Binding-site contacts:
Ligand atom O22 contacts residue TYR267 of chain 1.A at 2.5 Å (h-bond).
Ligand atom C01 contacts residue GLY78 of chain 1.A at 3.8 Å.
Ligand atom O25 contacts residue GLN80 of chain 1.A at 3.9 Å.
Ligand atom C06 contacts residue CYS79 of chain 1.A at 3.7 Å (hydrophobic).
Ligand atom C05 contacts residue ILE75 of chain 1.A at 3.9 Å (hydrophobic).
Ligand atom S26 contacts residue GLN80 of chain 1.A at 3.8 Å.
Ligand atom O22 contacts residue LEU263 of chain 1.A at 3.9 Å.
Ligand atom N23 contacts residue TYR267 of chain 1.A at 3.1 Å (h-bond).
Ligand atom C08 contacts residue ILE135 of chain 1.A at 3.6 Å (hydrophobic).
Ligand atom C11 contacts residue MET158 of chain 1.A at 3.6 Å (hydrophobic).
Ligand atom N23 contacts residue HIS243 of chain 1.A at 3.0 Å (h-bond).
Ligand atom C06 contacts residue MET142 of chain 1.A at 3.9 Å (hydrophobic).
Ligand atom C05 contacts residue ILE135 of chain 1.A at 3.8 Å (hydrophobic).
Ligand atom C24 contacts residue HIS243 of chain 1.A at 3.1 Å.
Ligand atom O25 contacts residue HIS243 of chain 1.A at 3.3 Å (h-bond).
Ligand atom S26 contacts residue CYS79 of chain 1.A at 3.5 Å.
Ligand atom O25 contacts residue PHE76 of chain 1.A at 2.5 Å.
Ligand atom C13 contacts residue CYS79 of chain 1.A at 3.9 Å (hydrophobic).
Ligand atom C21 contacts residue HIS117 of chain 1.A at 3.8 Å.
Ligand atom C11 contacts residue CYS79 of chain 1.A at 3.2 Å (hydrophobic).
Ligand atom O22 contacts residue HIS117 of chain 1.A at 2.5 Å (h-bond).
Ligand atom C21 contacts residue HIS243 of chain 1.A at 3.7 Å.
Ligand atom C17 contacts residue CYS79 of chain 1.A at 3.6 Å (hydrophobic).
Ligand atom C06 contacts residue ILE135 of chain 1.A at 3.7 Å (hydrophobic).
Ligand atom C05 contacts residue MET142 of chain 1.A at 3.1 Å (hydrophobic).
Ligand atom O12 contacts residue LEU124 of chain 1.A at 3.5 Å.
Ligand atom C21 contacts residue SER83 of chain 1.A at 3.6 Å.
Ligand atom C08 contacts residue CYS79 of chain 1.A at 3.7 Å (hydrophobic).
Ligand atom C19 contacts residue TYR121 of chain 1.A at 3.6 Å (hydrophobic).
Ligand atom C19 contacts residue SER83 of chain 1.A at 3.3 Å.
Ligand atom C07 contacts residue ILE135 of chain 1.A at 3.6 Å (hydrophobic).
Ligand atom C14 contacts residue MET158 of chain 1.A at 3.8 Å (hydrophobic).
Ligand atom C21 contacts residue TYR267 of chain 1.A at 3.1 Å (hydrophobic).
Ligand atom C20 contacts residue SER83 of chain 1.A at 3.2 Å.
Ligand atom O25 contacts residue LEU247 of chain 1.A at 3.6 Å.
Ligand atom C17 contacts residue SER83 of chain 1.A at 3.7 Å.
Ligand atom C07 contacts residue CYS79 of chain 1.A at 3.5 Å (hydrophobic).
Ligand atom C04 contacts residue ILE135 of chain 1.A at 3.9 Å (hydrophobic).
Ligand atom C03 contacts residue ILE135 of chain 1.A at 3.8 Å (hydrophobic).
Ligand atom O22 contacts residue SER83 of chain 1.A at 3.3 Å (h-bond).

This small molecule binds to this protein.
Small molecule (SMILES): COc1cccc(C(=O)COc2ccc(CC3SC(=O)NC3=O)cc2)c1

Sequence of chain 1.A:
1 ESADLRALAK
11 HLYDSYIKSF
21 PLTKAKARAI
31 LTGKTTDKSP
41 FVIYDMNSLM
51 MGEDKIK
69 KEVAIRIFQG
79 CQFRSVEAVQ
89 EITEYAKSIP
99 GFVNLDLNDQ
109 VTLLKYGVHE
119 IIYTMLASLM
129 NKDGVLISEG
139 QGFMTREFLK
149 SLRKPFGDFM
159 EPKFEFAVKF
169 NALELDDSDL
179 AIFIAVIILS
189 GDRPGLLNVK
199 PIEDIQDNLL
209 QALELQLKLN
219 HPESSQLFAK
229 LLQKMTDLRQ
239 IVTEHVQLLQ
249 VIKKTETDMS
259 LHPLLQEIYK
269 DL